A small-molecule ligand and the protein it binds are described below.
Small molecule (SMILES): CC(=O)N[C@H]1[C@H](O[C@H]2[C@H](O)[C@@H](NC(C)=O)CO[C@@H]2CO)O[C@H](CO)[C@@H](O)[C@@H]1O

Binding-site contacts:
Ligand atom O5 contacts residue ASN368 of chain 1.C at 2.3 Å (h-bond).
Ligand atom N2 contacts residue HIS371 of chain 1.C at 3.4 Å.
Ligand atom O7 contacts residue HIS371 of chain 1.C at 3.5 Å.
Ligand atom C7 contacts residue THR370 of chain 1.C at 4.4 Å.
Ligand atom O7 contacts residue THR370 of chain 1.C at 3.4 Å.
Ligand atom C1 contacts residue ASN368 of chain 1.C at 1.4 Å.
Ligand atom C7 contacts residue HIS371 of chain 1.C at 3.5 Å.
Ligand atom C8 contacts residue HIS371 of chain 1.C at 4.0 Å.
Ligand atom C5 contacts residue ASN368 of chain 1.C at 3.6 Å.
Ligand atom C2 contacts residue THR370 of chain 1.C at 4.3 Å.
Ligand atom C4 contacts residue ASN368 of chain 1.C at 4.1 Å.
Ligand atom O3 contacts residue ASN368 of chain 1.C at 3.2 Å (h-bond).
Ligand atom C3 contacts residue THR370 of chain 1.C at 4.5 Å.
Ligand atom C3 contacts residue ASN368 of chain 1.C at 3.4 Å.
Ligand atom C2 contacts residue ASN368 of chain 1.C at 2.5 Å.
Ligand atom N2 contacts residue ASN368 of chain 1.C at 3.6 Å.
Ligand atom C2 contacts residue HIS371 of chain 1.C at 4.0 Å.

Sequence of chain 1.C:
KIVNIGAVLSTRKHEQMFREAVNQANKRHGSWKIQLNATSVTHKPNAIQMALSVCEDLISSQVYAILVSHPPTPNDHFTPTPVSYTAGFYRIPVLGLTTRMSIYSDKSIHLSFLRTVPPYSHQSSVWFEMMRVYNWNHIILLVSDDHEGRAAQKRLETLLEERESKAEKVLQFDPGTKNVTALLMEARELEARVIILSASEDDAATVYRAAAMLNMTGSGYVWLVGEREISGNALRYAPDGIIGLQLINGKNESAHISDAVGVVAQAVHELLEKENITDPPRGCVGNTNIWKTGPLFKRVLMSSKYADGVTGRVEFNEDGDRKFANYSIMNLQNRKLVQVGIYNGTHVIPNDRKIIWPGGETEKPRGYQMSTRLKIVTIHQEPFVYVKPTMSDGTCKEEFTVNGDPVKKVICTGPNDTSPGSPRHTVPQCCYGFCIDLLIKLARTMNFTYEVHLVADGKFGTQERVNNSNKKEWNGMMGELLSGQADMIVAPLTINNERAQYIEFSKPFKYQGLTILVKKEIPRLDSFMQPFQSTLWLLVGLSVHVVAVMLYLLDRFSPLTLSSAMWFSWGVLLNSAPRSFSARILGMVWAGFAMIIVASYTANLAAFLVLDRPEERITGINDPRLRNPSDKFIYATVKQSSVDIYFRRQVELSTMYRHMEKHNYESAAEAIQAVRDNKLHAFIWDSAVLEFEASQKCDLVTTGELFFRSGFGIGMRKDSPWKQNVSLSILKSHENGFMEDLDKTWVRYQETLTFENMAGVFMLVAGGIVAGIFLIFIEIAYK